Sequence of chain 1.B:
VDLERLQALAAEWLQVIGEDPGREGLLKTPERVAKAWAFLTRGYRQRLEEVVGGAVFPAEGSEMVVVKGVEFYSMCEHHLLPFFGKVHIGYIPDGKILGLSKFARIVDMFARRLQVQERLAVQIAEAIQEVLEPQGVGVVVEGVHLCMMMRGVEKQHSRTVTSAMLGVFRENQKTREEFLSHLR

Binding-site contacts:
Ligand atom O8 contacts residue CYS179 of chain 1.A at 3.3 Å (h-bond).
Ligand atom O1A contacts residue ARG64 of chain 2.E at 2.8 Å (salt-bridge).
Ligand atom O3G contacts residue ARG183 of chain 1.A at 2.9 Å (salt-bridge).
Ligand atom C8 contacts residue ZN1 of chain 1.F at 3.1 Å.
Ligand atom N9 contacts residue HIS110 of chain 1.A at 3.2 Å (h-bond).
Ligand atom O1G contacts residue ARG183 of chain 1.A at 2.8 Å (salt-bridge).
Ligand atom O3G contacts residue SER133 of chain 1.B at 3.1 Å (h-bond).
Ligand atom O8 contacts residue HIS110 of chain 1.A at 3.4 Å (h-bond).
Ligand atom C8 contacts residue HIS110 of chain 1.A at 3.1 Å.
Ligand atom N2 contacts residue GLU150 of chain 1.A at 2.6 Å (salt-bridge).
Ligand atom N7 contacts residue HIS110 of chain 1.A at 3.4 Å (h-bond).
Ligand atom O3' contacts residue GLY131 of chain 1.B at 3.2 Å.
Ligand atom O6 contacts residue VAL148 of chain 1.A at 3.2 Å.
Ligand atom C1' contacts residue GLY131 of chain 1.B at 3.5 Å.
Ligand atom O3' contacts residue LYS134 of chain 1.B at 3.5 Å.
Ligand atom O2' contacts residue LEU132 of chain 1.B at 3.3 Å (h-bond).
Ligand atom O2A contacts residue LYS134 of chain 1.B at 3.1 Å (salt-bridge).
Ligand atom O1G contacts residue ARG137 of chain 1.B at 3.1 Å (salt-bridge).
Ligand atom N1 contacts residue GLU150 of chain 1.A at 2.8 Å (salt-bridge).
Ligand atom O2' contacts residue SER133 of chain 1.B at 2.8 Å (h-bond).
Ligand atom O8 contacts residue HIS111 of chain 1.A at 3.4 Å (h-bond).
Ligand atom O2G contacts residue SER133 of chain 1.B at 2.6 Å (h-bond).
Ligand atom O1B contacts residue ARG183 of chain 1.A at 3.3 Å (salt-bridge).
Ligand atom PG contacts residue SER133 of chain 1.B at 3.4 Å.
Ligand atom O3' contacts residue SER133 of chain 1.B at 2.7 Å (h-bond).
Ligand atom N3 contacts residue GLY131 of chain 1.B at 3.5 Å.
Ligand atom N7 contacts residue CYS108 of chain 1.A at 3.5 Å.
Ligand atom O2G contacts residue LYS134 of chain 1.B at 2.9 Å (salt-bridge).
Ligand atom O6 contacts residue GLN149 of chain 1.A at 2.7 Å (h-bond).
Ligand atom O8 contacts residue ZN1 of chain 1.F at 2.0 Å.
Ligand atom C3' contacts residue SER133 of chain 1.B at 3.1 Å.
Ligand atom N3 contacts residue LEU132 of chain 1.B at 3.1 Å (h-bond).
Ligand atom C2 contacts residue LEU132 of chain 1.B at 3.3 Å (hydrophobic).
Ligand atom C2 contacts residue GLU150 of chain 1.A at 3.5 Å.
Ligand atom O4' contacts residue HIS110 of chain 1.A at 3.3 Å (h-bond).
Ligand atom O3A contacts residue ARG64 of chain 2.E at 3.2 Å.
Ligand atom O3B contacts residue LYS134 of chain 1.B at 3.2 Å (salt-bridge).
Ligand atom N2 contacts residue LEU130 of chain 1.B at 3.2 Å (h-bond).
Ligand atom O1B contacts residue HIS111 of chain 1.A at 2.5 Å (h-bond).
Ligand atom O2G contacts residue ARG137 of chain 1.B at 2.8 Å (salt-bridge).

Sequence of chain 1.A:
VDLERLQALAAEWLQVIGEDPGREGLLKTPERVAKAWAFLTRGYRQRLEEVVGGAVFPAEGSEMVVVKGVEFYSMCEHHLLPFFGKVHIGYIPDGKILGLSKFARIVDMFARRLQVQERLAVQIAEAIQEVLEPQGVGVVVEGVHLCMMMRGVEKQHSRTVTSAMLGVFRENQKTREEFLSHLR

The protein below binds the small molecule below.
Small molecule (SMILES): Nc1nc2c([nH]c(=O)n2[C@@H]2O[C@H](CO[P](=O)(O)O[P](=O)(O)OP(=O)(O)O)[C@@H](O)[C@H]2O)c(=O)[nH]1

Sequence of chain 2.E:
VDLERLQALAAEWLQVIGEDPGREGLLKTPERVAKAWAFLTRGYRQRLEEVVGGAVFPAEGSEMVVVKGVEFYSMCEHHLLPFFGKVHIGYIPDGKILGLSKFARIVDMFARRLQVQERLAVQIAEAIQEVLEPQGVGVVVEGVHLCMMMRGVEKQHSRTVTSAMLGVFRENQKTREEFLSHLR